Binding-site contacts:
Ligand atom C1 contacts residue GLU49 of chain 1.G at 4.5 Å.
Ligand atom O5 contacts residue GLU49 of chain 1.G at 3.6 Å.
Ligand atom O6 contacts residue GLU49 of chain 1.G at 3.8 Å.
Ligand atom O5 contacts residue ASN46 of chain 1.G at 2.4 Å (h-bond).
Ligand atom C4 contacts residue ASN46 of chain 1.G at 4.2 Å.
Ligand atom C1 contacts residue ASN46 of chain 1.G at 1.4 Å.
Ligand atom C5 contacts residue ASN46 of chain 1.G at 3.7 Å.
Ligand atom C3 contacts residue ASN46 of chain 1.G at 3.8 Å.
Ligand atom O7 contacts residue ASN46 of chain 1.G at 3.6 Å.
Ligand atom C6 contacts residue GLU49 of chain 1.G at 3.7 Å.
Ligand atom C2 contacts residue ASN46 of chain 1.G at 2.4 Å.
Ligand atom C7 contacts residue ASN46 of chain 1.G at 3.5 Å.
Ligand atom N2 contacts residue ASN46 of chain 1.G at 2.9 Å (h-bond).

Sequence of chain 1.G:
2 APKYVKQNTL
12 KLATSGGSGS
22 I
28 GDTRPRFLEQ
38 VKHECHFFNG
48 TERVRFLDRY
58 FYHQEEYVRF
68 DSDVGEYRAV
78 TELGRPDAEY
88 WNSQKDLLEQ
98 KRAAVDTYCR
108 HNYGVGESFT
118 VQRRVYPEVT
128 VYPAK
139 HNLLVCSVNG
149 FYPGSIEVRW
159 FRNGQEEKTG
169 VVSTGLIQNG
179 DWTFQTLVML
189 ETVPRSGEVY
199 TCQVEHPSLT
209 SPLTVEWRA

The small molecule below binds the protein below.
Small molecule (SMILES): CC(=O)N[C@@H]1[C@@H](O)[C@H](O)[C@@H](CO)O[C@H]1O